Binding-site contacts:
Ligand atom C8 contacts residue ASP1127 of chain 1.C at 4.3 Å.
Ligand atom O5 contacts residue ASN1134 of chain 1.C at 2.4 Å (h-bond).
Ligand atom N2 contacts residue ASN1134 of chain 1.C at 2.9 Å (h-bond).
Ligand atom C4 contacts residue ASN1134 of chain 1.C at 4.2 Å.
Ligand atom C5 contacts residue ASN1134 of chain 1.C at 3.7 Å.
Ligand atom C1 contacts residue ASN1134 of chain 1.C at 1.4 Å.
Ligand atom C8 contacts residue ASN1134 of chain 1.C at 4.0 Å.
Ligand atom O7 contacts residue ASN1134 of chain 1.C at 3.1 Å.
Ligand atom C7 contacts residue ASN1134 of chain 1.C at 3.3 Å.
Ligand atom C2 contacts residue ASN1134 of chain 1.C at 2.5 Å.
Ligand atom C3 contacts residue ASN1134 of chain 1.C at 3.8 Å.

Sequence of chain 1.C:
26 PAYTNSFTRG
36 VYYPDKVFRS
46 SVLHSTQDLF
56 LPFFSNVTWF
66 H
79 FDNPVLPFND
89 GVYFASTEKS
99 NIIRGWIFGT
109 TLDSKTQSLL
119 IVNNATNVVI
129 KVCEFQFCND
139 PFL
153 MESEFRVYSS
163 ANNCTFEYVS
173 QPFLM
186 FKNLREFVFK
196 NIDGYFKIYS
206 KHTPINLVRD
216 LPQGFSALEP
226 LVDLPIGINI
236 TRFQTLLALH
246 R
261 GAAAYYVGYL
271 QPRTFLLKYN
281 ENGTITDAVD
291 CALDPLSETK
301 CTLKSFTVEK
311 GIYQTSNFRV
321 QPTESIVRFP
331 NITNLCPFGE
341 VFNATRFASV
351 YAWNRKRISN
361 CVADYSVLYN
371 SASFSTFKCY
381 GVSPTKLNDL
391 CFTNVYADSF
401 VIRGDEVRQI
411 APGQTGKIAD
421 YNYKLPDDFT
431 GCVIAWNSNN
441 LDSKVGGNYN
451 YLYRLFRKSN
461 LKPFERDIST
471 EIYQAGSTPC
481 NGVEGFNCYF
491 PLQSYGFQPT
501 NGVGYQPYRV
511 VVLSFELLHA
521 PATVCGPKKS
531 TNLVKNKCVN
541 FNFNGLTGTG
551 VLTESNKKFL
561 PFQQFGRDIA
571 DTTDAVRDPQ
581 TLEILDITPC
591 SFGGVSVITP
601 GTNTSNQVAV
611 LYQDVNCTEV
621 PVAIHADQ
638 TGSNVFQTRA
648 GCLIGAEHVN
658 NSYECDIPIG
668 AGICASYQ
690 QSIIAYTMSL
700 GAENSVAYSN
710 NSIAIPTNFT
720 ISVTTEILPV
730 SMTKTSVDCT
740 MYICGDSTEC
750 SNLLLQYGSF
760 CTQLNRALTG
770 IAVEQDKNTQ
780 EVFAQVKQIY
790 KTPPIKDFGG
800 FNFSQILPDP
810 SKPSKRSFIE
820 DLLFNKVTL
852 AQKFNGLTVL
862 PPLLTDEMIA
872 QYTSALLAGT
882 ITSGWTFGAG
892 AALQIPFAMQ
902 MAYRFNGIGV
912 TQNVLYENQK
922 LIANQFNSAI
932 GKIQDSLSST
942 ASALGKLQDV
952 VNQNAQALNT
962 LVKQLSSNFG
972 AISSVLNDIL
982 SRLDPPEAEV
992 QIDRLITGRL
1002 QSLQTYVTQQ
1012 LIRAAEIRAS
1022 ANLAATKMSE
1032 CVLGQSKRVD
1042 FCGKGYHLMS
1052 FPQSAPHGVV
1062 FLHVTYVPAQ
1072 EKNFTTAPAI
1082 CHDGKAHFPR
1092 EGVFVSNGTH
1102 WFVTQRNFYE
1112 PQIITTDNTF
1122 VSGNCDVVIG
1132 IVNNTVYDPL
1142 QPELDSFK

The small molecule below binds the protein below.
Small molecule (SMILES): CC(=O)N[C@H]1[C@H](O[C@H]2[C@H](O)[C@@H](NC(C)=O)CO[C@@H]2CO)O[C@H](CO)[C@@H](O)[C@@H]1O